Sequence of chain 1.C:
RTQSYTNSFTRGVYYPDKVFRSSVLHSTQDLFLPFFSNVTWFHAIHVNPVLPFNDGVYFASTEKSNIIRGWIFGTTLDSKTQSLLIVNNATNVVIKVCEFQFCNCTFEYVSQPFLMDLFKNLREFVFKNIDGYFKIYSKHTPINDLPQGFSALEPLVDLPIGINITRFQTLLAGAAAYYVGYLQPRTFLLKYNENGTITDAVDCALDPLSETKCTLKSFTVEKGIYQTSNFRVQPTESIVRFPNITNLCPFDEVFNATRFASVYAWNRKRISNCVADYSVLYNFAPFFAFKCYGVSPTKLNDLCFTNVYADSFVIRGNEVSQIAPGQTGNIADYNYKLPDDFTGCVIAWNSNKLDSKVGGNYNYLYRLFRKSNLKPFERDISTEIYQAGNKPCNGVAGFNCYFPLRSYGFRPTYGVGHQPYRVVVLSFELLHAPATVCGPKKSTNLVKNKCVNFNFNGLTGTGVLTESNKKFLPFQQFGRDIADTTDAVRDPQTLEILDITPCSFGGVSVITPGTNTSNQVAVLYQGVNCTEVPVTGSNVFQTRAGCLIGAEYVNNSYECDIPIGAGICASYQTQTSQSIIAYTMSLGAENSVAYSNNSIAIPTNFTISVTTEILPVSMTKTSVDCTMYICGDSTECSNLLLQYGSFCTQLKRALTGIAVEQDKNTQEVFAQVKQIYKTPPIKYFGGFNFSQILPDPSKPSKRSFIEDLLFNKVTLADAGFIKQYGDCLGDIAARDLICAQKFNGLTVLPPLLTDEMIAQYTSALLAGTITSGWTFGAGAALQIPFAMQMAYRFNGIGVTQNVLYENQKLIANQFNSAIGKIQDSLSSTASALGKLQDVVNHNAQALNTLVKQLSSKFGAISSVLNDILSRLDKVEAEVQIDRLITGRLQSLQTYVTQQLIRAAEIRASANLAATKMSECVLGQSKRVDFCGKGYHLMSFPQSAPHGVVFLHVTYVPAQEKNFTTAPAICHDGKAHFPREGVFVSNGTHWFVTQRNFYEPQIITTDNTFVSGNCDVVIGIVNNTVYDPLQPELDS

This protein binds this small molecule.
Small molecule (SMILES): CC(=O)N[C@@H]1[C@@H](O)[C@H](O)[C@@H](CO)O[C@H]1O

Binding-site contacts:
Ligand atom O7 contacts residue ASN613 of chain 1.B at 3.7 Å.
Ligand atom C8 contacts residue ASN613 of chain 1.B at 4.5 Å.
Ligand atom C7 contacts residue ASN613 of chain 1.B at 3.5 Å.
Ligand atom C5 contacts residue ASN613 of chain 1.B at 3.7 Å.
Ligand atom C8 contacts residue GLN833 of chain 1.C at 3.9 Å.
Ligand atom N2 contacts residue ASN613 of chain 1.B at 2.9 Å (h-bond).
Ligand atom C1 contacts residue ASN613 of chain 1.B at 1.4 Å.
Ligand atom C7 contacts residue GLN833 of chain 1.C at 4.5 Å.
Ligand atom C3 contacts residue ASN613 of chain 1.B at 3.8 Å.
Ligand atom C4 contacts residue ASN613 of chain 1.B at 4.3 Å.
Ligand atom C8 contacts residue LYS832 of chain 1.C at 4.1 Å.
Ligand atom O5 contacts residue ASN613 of chain 1.B at 2.4 Å (h-bond).
Ligand atom O5 contacts residue THR615 of chain 1.B at 4.1 Å.
Ligand atom C2 contacts residue ASN613 of chain 1.B at 2.5 Å.

Sequence of chain 1.B:
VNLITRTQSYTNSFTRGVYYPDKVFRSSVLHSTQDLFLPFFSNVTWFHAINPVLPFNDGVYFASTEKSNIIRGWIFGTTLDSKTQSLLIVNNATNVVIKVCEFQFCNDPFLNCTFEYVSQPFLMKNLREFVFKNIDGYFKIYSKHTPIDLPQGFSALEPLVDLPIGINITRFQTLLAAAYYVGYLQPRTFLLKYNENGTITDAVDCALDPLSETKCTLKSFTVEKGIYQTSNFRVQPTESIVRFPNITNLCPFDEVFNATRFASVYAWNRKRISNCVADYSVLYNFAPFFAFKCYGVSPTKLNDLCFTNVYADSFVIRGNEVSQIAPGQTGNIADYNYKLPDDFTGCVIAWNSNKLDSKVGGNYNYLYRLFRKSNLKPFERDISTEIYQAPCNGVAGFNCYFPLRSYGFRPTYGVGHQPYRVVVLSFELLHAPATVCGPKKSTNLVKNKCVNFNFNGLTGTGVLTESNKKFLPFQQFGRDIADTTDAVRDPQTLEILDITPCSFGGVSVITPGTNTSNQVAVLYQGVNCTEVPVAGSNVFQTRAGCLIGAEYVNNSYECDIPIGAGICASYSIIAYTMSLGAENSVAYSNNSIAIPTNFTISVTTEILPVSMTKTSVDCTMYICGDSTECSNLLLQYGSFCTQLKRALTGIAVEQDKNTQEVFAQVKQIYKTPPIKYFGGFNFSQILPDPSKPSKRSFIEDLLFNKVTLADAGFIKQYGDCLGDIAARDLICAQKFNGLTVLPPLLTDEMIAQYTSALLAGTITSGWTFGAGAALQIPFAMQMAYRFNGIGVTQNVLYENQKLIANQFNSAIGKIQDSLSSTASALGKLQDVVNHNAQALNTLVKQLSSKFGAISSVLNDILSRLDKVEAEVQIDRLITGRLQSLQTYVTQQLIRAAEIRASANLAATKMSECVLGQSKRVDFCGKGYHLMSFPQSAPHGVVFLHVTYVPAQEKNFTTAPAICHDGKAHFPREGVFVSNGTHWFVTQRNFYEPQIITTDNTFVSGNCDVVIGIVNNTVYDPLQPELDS